Sequence of chain 5.B:
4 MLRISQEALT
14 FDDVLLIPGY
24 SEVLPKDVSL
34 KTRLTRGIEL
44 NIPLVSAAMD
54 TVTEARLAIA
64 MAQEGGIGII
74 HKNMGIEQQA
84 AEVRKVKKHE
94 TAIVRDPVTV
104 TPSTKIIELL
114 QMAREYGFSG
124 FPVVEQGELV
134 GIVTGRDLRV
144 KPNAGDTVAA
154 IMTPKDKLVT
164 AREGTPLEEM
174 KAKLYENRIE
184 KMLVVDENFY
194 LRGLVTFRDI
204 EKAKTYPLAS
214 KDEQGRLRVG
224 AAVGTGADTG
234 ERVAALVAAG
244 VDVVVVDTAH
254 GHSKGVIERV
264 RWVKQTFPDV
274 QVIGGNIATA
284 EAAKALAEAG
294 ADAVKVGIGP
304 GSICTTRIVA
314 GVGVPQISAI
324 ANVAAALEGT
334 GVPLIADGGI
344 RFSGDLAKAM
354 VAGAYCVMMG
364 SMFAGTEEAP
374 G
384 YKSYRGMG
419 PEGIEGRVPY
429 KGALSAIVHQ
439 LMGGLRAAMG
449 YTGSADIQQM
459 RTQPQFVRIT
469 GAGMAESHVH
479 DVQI

Binding-site contacts:
Ligand atom O3P contacts residue SER364 of chain 5.B at 3.7 Å.
Ligand atom N7 contacts residue ILE306 of chain 5.B at 3.4 Å.
Ligand atom O4' contacts residue GLY304 of chain 5.B at 3.8 Å.
Ligand atom N3 contacts residue CYS307 of chain 5.B at 3.2 Å (h-bond).
Ligand atom O3' contacts residue ALA50 of chain 5.B at 3.3 Å.
Ligand atom C2 contacts residue CYS307 of chain 5.B at 3.0 Å (hydrophobic).
Ligand atom O6 contacts residue MET390 of chain 5.B at 3.1 Å (h-bond).
Ligand atom O5' contacts residue GLY304 of chain 5.B at 3.5 Å.
Ligand atom C3' contacts residue ASP340 of chain 5.B at 3.4 Å.
Ligand atom C4' contacts residue ASP340 of chain 5.B at 3.4 Å.
Ligand atom O3' contacts residue ASP340 of chain 5.B at 2.5 Å (salt-bridge).
Ligand atom C6 contacts residue MET390 of chain 5.B at 3.6 Å (hydrophobic).
Ligand atom C6 contacts residue GLY391 of chain 5.B at 3.6 Å.
Ligand atom O1P contacts residue SER305 of chain 5.B at 2.9 Å (h-bond).
Ligand atom N7 contacts residue MET390 of chain 5.B at 3.1 Å (h-bond).
Ligand atom N7 contacts residue GLY389 of chain 5.B at 3.6 Å.
Ligand atom C8 contacts residue MET52 of chain 5.B at 3.6 Å (hydrophobic).
Ligand atom P contacts residue TYR387 of chain 5.B at 3.7 Å.
Ligand atom O6 contacts residue GLY421 of chain 5.B at 3.2 Å.
Ligand atom C2' contacts residue ASP340 of chain 5.B at 3.6 Å.
Ligand atom O2P contacts residue TYR387 of chain 5.B at 2.4 Å (h-bond).
Ligand atom O2' contacts residue ASP340 of chain 5.B at 2.5 Å (salt-bridge).
Ligand atom O2P contacts residue SER305 of chain 5.B at 2.8 Å (h-bond).
Ligand atom O1P contacts residue GLY342 of chain 5.B at 3.2 Å (h-bond).
Ligand atom C8 contacts residue ILE306 of chain 5.B at 3.6 Å (hydrophobic).
Ligand atom C5' contacts residue TYR387 of chain 5.B at 3.7 Å (hydrophobic).
Ligand atom P contacts residue SER305 of chain 5.B at 3.8 Å.
Ligand atom O6 contacts residue GLY389 of chain 5.B at 3.2 Å.
Ligand atom O1P contacts residue GLY304 of chain 5.B at 3.7 Å.
Ligand atom N1 contacts residue GLU420 of chain 5.B at 3.1 Å (salt-bridge).
Ligand atom O6 contacts residue GLY391 of chain 5.B at 2.9 Å (h-bond).
Ligand atom O6 contacts residue GLU420 of chain 5.B at 3.7 Å.
Ligand atom O2P contacts residue SER364 of chain 5.B at 3.0 Å (h-bond).
Ligand atom O3' contacts residue MET361 of chain 5.B at 3.6 Å (h-bond).
Ligand atom C5 contacts residue MET390 of chain 5.B at 3.7 Å (hydrophobic).
Ligand atom O5' contacts residue GLY341 of chain 5.B at 3.7 Å.
Ligand atom O3P contacts residue MET362 of chain 5.B at 3.6 Å.
Ligand atom O2' contacts residue ASN279 of chain 5.B at 3.7 Å.
Ligand atom O3P contacts residue GLY363 of chain 5.B at 2.9 Å (h-bond).
Ligand atom C2 contacts residue GLU420 of chain 5.B at 3.8 Å.

A small-molecule ligand and the protein it binds are described below.
Small molecule (SMILES): O=c1[nH]cnc2c1ncn2[C@@H]1O[C@H](COP(=O)(O)O)[C@@H](O)[C@H]1O